Sequence of chain 3.A:
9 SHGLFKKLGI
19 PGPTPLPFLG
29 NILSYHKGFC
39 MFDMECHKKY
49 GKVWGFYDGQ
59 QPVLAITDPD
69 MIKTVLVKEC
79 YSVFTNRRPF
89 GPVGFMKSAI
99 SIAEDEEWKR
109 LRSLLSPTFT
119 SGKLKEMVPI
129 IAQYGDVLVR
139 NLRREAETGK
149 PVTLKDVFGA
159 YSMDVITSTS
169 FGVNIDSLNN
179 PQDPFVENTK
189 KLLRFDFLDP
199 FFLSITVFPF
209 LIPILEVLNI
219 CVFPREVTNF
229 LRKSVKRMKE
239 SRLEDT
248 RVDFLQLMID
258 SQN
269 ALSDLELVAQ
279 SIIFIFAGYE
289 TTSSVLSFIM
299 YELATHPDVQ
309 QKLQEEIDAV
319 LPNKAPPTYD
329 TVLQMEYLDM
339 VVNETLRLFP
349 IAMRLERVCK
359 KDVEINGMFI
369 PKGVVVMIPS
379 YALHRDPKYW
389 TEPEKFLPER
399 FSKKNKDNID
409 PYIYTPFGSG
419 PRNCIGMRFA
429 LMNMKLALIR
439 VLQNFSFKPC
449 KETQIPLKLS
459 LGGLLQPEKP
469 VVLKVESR

This protein binds this small molecule.
Small molecule (SMILES): CC(C)c1nc(CN(C)C(=O)N[C@@H](C(=O)N[C@@H](CC[C@H](Cc2ccccc2)NC(=O)OCc2cccnc2)Cc2ccccc2)C(C)C)cs1

Binding-site contacts:
Ligand atom C01 contacts residue THR204 of chain 3.A at 3.8 Å.
Ligand atom C36 contacts residue HEM1 of chain 3.B at 2.5 Å.
Ligand atom C25 contacts residue LEU190 of chain 3.A at 3.3 Å (hydrophobic).
Ligand atom C25 contacts residue PHE284 of chain 3.A at 3.5 Å (hydrophobic).
Ligand atom C27 contacts residue PHE221 of chain 3.A at 3.4 Å (hydrophobic).
Ligand atom C38 contacts residue HEM1 of chain 3.B at 2.9 Å.
Ligand atom C02 contacts residue ASP56 of chain 3.A at 3.8 Å.
Ligand atom C21 contacts residue ILE281 of chain 3.A at 3.5 Å (hydrophobic).
Ligand atom C03 contacts residue THR204 of chain 3.A at 3.2 Å.
Ligand atom C26 contacts residue LEU190 of chain 3.A at 3.2 Å (hydrophobic).
Ligand atom C45 contacts residue SER99 of chain 3.A at 3.8 Å.
Ligand atom C23 contacts residue LEU191 of chain 3.A at 3.9 Å (hydrophobic).
Ligand atom S50 contacts residue PHE193 of chain 3.A at 3.5 Å.
Ligand atom C01 contacts residue ARG86 of chain 3.A at 3.2 Å.
Ligand atom C25 contacts residue LEU191 of chain 3.A at 3.5 Å (hydrophobic).
Ligand atom C18 contacts residue PHE88 of chain 3.A at 3.9 Å (hydrophobic).
Ligand atom C32 contacts residue ALA285 of chain 3.A at 3.9 Å (hydrophobic).
Ligand atom C27 contacts residue ILE281 of chain 3.A at 3.8 Å (hydrophobic).
Ligand atom C35 contacts residue HEM1 of chain 3.B at 3.6 Å.
Ligand atom C03 contacts residue PHE195 of chain 3.A at 3.1 Å (hydrophobic).
Ligand atom C09 contacts residue GLU354 of chain 3.A at 3.4 Å.
Ligand atom S50 contacts residue PHE195 of chain 3.A at 3.6 Å.
Ligand atom C47 contacts residue PHE193 of chain 3.A at 2.7 Å (hydrophobic).
Ligand atom C38 contacts residue ALA285 of chain 3.A at 3.8 Å (hydrophobic).
Ligand atom N28 contacts residue SER99 of chain 3.A at 3.8 Å.
Ligand atom C47 contacts residue PHE88 of chain 3.A at 3.2 Å (hydrophobic).
Ligand atom O30 contacts residue ILE281 of chain 3.A at 3.4 Å.
Ligand atom C24 contacts residue PHE284 of chain 3.A at 3.5 Å (hydrophobic).
Ligand atom C26 contacts residue PHE221 of chain 3.A at 3.2 Å (hydrophobic).
Ligand atom C24 contacts residue LEU191 of chain 3.A at 3.5 Å (hydrophobic).
Ligand atom C43 contacts residue HEM1 of chain 3.B at 3.8 Å.
Ligand atom C21 contacts residue SER99 of chain 3.A at 3.9 Å.
Ligand atom C44 contacts residue HEM1 of chain 3.B at 3.3 Å.
Ligand atom C01 contacts residue ASP56 of chain 3.A at 3.6 Å.
Ligand atom C35 contacts residue ILE349 of chain 3.A at 3.8 Å (hydrophobic).
Ligand atom O30 contacts residue SER99 of chain 3.A at 2.5 Å (h-bond).
Ligand atom C19 contacts residue ILE100 of chain 3.A at 3.9 Å (hydrophobic).
Ligand atom C29 contacts residue SER99 of chain 3.A at 3.3 Å.
Ligand atom C25 contacts residue PHE221 of chain 3.A at 3.8 Å (hydrophobic).
Ligand atom N37 contacts residue HEM1 of chain 3.B at 2.1 Å.